Sequence of chain 1.B:
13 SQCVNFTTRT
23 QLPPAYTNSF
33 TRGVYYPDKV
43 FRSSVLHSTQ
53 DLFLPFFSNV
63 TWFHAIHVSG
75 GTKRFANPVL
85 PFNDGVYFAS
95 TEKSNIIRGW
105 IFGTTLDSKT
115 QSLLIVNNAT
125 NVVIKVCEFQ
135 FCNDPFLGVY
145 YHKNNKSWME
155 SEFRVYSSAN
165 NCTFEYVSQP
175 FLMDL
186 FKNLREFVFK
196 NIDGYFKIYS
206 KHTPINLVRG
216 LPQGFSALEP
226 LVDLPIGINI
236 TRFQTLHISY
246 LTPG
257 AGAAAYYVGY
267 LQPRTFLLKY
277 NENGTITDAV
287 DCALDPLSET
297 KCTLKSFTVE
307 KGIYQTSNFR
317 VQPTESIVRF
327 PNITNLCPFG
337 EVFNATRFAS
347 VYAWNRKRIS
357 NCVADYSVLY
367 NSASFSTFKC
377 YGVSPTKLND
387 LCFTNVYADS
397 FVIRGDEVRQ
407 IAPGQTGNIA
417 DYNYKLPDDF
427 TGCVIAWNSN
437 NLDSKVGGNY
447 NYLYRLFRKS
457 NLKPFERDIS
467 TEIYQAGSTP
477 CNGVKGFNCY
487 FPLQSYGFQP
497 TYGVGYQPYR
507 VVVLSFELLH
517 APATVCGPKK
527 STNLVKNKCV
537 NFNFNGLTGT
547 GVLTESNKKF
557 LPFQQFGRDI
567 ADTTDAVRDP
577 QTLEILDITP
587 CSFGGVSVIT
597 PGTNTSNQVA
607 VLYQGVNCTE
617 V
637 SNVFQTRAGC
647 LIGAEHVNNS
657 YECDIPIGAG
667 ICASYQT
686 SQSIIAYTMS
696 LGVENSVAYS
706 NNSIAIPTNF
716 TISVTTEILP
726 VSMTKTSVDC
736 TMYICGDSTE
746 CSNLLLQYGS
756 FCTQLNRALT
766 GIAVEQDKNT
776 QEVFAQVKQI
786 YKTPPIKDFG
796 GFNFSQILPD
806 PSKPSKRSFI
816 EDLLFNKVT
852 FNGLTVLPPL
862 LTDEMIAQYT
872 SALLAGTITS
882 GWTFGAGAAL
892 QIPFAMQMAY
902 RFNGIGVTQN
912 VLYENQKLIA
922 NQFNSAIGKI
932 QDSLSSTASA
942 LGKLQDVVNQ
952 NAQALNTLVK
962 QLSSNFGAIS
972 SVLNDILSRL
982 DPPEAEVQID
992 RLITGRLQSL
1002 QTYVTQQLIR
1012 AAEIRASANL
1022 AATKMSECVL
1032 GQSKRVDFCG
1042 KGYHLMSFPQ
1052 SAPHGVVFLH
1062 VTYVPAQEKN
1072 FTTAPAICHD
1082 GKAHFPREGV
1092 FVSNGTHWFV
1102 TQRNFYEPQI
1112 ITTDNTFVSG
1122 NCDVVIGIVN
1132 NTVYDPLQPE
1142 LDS

Binding-site contacts:
Ligand atom O7 contacts residue GLY336 of chain 1.B at 4.2 Å.
Ligand atom C4 contacts residue ASN340 of chain 1.B at 4.2 Å.
Ligand atom C1 contacts residue ASN340 of chain 1.B at 1.4 Å.
Ligand atom C5 contacts residue ASN340 of chain 1.B at 3.7 Å.
Ligand atom C2 contacts residue ASN340 of chain 1.B at 2.5 Å.
Ligand atom N2 contacts residue ASN340 of chain 1.B at 2.9 Å (h-bond).
Ligand atom O6 contacts residue ASN340 of chain 1.B at 4.3 Å.
Ligand atom C8 contacts residue GLY336 of chain 1.B at 3.5 Å.
Ligand atom O5 contacts residue ASN340 of chain 1.B at 2.4 Å (h-bond).
Ligand atom C7 contacts residue ASN340 of chain 1.B at 3.5 Å.
Ligand atom O7 contacts residue ASN340 of chain 1.B at 3.7 Å.
Ligand atom C3 contacts residue ASN340 of chain 1.B at 3.8 Å.
Ligand atom C7 contacts residue GLY336 of chain 1.B at 4.0 Å.

The protein below binds the small molecule below.
Small molecule (SMILES): CC(=O)N[C@@H]1[C@@H](O)[C@H](O)[C@@H](CO)O[C@H]1O